Binding-site contacts:
Ligand atom C7 contacts residue TYR100 of chain 1.A at 3.8 Å (hydrophobic).
Ligand atom C13 contacts residue DA1 of chain 1.C at 3.7 Å.
Ligand atom C11 contacts residue PRO13 of chain 1.A at 3.9 Å (hydrophobic).
Ligand atom O4 contacts residue DA1 of chain 1.C at 1.5 Å.
Ligand atom C11 contacts residue HIS205 of chain 1.A at 3.6 Å.
Ligand atom O4 contacts residue PRO23 of chain 1.A at 4.4 Å.
Ligand atom C10 contacts residue DA1 of chain 1.C at 3.5 Å.
Ligand atom C12 contacts residue DA1 of chain 1.C at 4.3 Å.
Ligand atom C8 contacts residue TYR12 of chain 1.A at 3.8 Å (hydrophobic).
Ligand atom O6 contacts residue MAN1 of chain 1.G at 1.4 Å.
Ligand atom C2 contacts residue TYR12 of chain 1.A at 2.9 Å (hydrophobic).
Ligand atom C12 contacts residue PRO13 of chain 1.A at 4.4 Å (hydrophobic).
Ligand atom O1 contacts residue MAN1 of chain 1.G at 4.1 Å.
Ligand atom C14 contacts residue TYR100 of chain 1.A at 4.2 Å (hydrophobic).
Ligand atom C13 contacts residue HIS205 of chain 1.A at 3.6 Å.
Ligand atom C4 contacts residue TYR12 of chain 1.A at 3.9 Å (hydrophobic).
Ligand atom C12 contacts residue TYR12 of chain 1.A at 4.1 Å (hydrophobic).
Ligand atom C2 contacts residue MAN1 of chain 1.G at 3.5 Å.
Ligand atom O3 contacts residue TYR100 of chain 1.A at 3.0 Å (h-bond).
Ligand atom N2 contacts residue DA1 of chain 1.C at 3.6 Å.
Ligand atom C9 contacts residue DA1 of chain 1.C at 2.9 Å.
Ligand atom C1 contacts residue MAN1 of chain 1.G at 2.3 Å.
Ligand atom C12 contacts residue HIS205 of chain 1.A at 4.2 Å.
Ligand atom C1 contacts residue LEU99 of chain 1.A at 4.1 Å (hydrophobic).
Ligand atom C6 contacts residue TYR12 of chain 1.A at 3.3 Å (hydrophobic).
Ligand atom C6 contacts residue DA1 of chain 1.C at 4.1 Å.
Ligand atom O4 contacts residue SER21 of chain 1.A at 4.0 Å.
Ligand atom C3 contacts residue TYR12 of chain 1.A at 3.3 Å (hydrophobic).
Ligand atom C7 contacts residue TYR12 of chain 1.A at 4.0 Å (hydrophobic).
Ligand atom N1 contacts residue TYR12 of chain 1.A at 3.3 Å (h-bond).
Ligand atom C9 contacts residue SER21 of chain 1.A at 4.3 Å.
Ligand atom C1 contacts residue TYR12 of chain 1.A at 4.1 Å (hydrophobic).
Ligand atom C14 contacts residue DA1 of chain 1.C at 3.8 Å.
Ligand atom C5 contacts residue TYR12 of chain 1.A at 3.1 Å (hydrophobic).
Ligand atom C14 contacts residue TYR12 of chain 1.A at 4.1 Å (hydrophobic).
Ligand atom N2 contacts residue TYR12 of chain 1.A at 3.6 Å (h-bond).
Ligand atom C10 contacts residue HIS205 of chain 1.A at 3.6 Å.
Ligand atom C14 contacts residue HIS205 of chain 1.A at 3.9 Å.
Ligand atom O1 contacts residue TYR12 of chain 1.A at 3.7 Å.
Ligand atom C9 contacts residue PRO13 of chain 1.A at 4.0 Å (hydrophobic).

The protein below binds the small molecule below.
Small molecule (SMILES): O=c1c(NCCCCCCO)c(NCCOCCO)c1=O

Sequence of chain 1.A:
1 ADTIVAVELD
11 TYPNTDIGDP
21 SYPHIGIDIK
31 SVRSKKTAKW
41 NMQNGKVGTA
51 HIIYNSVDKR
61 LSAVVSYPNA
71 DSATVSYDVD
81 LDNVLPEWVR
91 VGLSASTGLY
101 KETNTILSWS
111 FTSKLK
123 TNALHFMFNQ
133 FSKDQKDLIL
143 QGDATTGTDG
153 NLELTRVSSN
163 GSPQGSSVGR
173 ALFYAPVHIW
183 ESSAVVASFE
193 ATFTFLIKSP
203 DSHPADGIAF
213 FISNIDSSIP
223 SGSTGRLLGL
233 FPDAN